Binding-site contacts:
Ligand atom CAG contacts residue LYS105 of chain 1.J at 3.8 Å.
Ligand atom C2 contacts residue ALA101 of chain 1.J at 3.7 Å (hydrophobic).
Ligand atom CAK contacts residue PHE54 of chain 1.J at 3.4 Å (hydrophobic).
Ligand atom CAA contacts residue PHE54 of chain 1.J at 3.5 Å (hydrophobic).
Ligand atom CAH contacts residue ILE206 of chain 1.J at 3.6 Å (hydrophobic).
Ligand atom C2 contacts residue PHE54 of chain 1.J at 3.5 Å (hydrophobic).
Ligand atom N3 contacts residue PHE54 of chain 1.J at 3.4 Å.
Ligand atom C2 contacts residue ILE102 of chain 1.J at 3.4 Å (hydrophobic).
Ligand atom CAC contacts residue ILE216 of chain 1.J at 4.0 Å (hydrophobic).
Ligand atom CAS contacts residue ILE216 of chain 1.J at 3.4 Å (hydrophobic).
Ligand atom N1 contacts residue PHE54 of chain 1.J at 3.7 Å.
Ligand atom C4 contacts residue ILE216 of chain 1.J at 4.0 Å (hydrophobic).
Ligand atom N3 contacts residue ILE216 of chain 1.J at 4.0 Å.
Ligand atom CAE contacts residue PHE54 of chain 1.J at 4.1 Å (hydrophobic).
Ligand atom C5 contacts residue ILE216 of chain 1.J at 3.8 Å (hydrophobic).
Ligand atom CAH contacts residue THR106 of chain 1.J at 3.7 Å.
Ligand atom C6 contacts residue PHE54 of chain 1.J at 3.6 Å (hydrophobic).
Ligand atom C4 contacts residue PHE54 of chain 1.J at 3.6 Å (hydrophobic).
Ligand atom CAG contacts residue GLY104 of chain 1.J at 3.1 Å.
Ligand atom CAG contacts residue GLN109 of chain 1.J at 4.0 Å.
Ligand atom C5 contacts residue PHE54 of chain 1.J at 3.6 Å (hydrophobic).
Ligand atom C2 contacts residue PRO83 of chain 1.J at 3.9 Å (hydrophobic).
Ligand atom CAB contacts residue ILE41 of chain 1.J at 3.6 Å (hydrophobic).
Ligand atom CAJ contacts residue GLY104 of chain 1.J at 3.3 Å.
Ligand atom CAM contacts residue ILE216 of chain 1.J at 3.7 Å (hydrophobic).
Ligand atom CAE contacts residue ARG43 of chain 1.J at 3.8 Å.
Ligand atom NAD contacts residue ILE206 of chain 1.J at 3.8 Å.
Ligand atom C6 contacts residue ILE102 of chain 1.J at 3.9 Å (hydrophobic).
Ligand atom CAC contacts residue LYS56 of chain 1.J at 3.7 Å.
Ligand atom CAF contacts residue PHE54 of chain 1.J at 3.3 Å (hydrophobic).
Ligand atom NAD contacts residue ILE102 of chain 1.J at 3.1 Å (h-bond).
Ligand atom NAX contacts residue ILE216 of chain 1.J at 3.7 Å.
Ligand atom CAF contacts residue ASP32 of chain 1.J at 3.0 Å.
Ligand atom CAE contacts residue ASP32 of chain 1.J at 3.8 Å.
Ligand atom CAG contacts residue THR106 of chain 1.J at 4.0 Å.
Ligand atom N1 contacts residue ALA101 of chain 1.J at 3.7 Å.
Ligand atom C2 contacts residue THR100 of chain 1.J at 3.9 Å.
Ligand atom CAK contacts residue ASP32 of chain 1.J at 3.3 Å.
Ligand atom NAP contacts residue ILE216 of chain 1.J at 3.3 Å.
Ligand atom N1 contacts residue ILE102 of chain 1.J at 2.8 Å (h-bond).

This protein binds this small molecule.
Small molecule (SMILES): CC(C)(C)n1nc(Cc2cccc3ccccc23)c2c(N)ncnc21

Sequence of chain 1.J:
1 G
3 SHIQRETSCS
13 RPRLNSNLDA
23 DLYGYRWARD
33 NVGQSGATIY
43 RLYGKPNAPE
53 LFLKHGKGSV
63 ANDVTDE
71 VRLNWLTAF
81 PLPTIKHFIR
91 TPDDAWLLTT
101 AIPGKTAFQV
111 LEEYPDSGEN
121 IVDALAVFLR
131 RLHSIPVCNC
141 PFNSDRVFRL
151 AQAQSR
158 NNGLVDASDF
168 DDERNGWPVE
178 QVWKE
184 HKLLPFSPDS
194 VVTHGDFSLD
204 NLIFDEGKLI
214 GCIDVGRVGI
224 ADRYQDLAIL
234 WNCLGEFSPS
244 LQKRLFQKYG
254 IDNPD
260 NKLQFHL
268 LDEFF